Sequence of chain 1.C:
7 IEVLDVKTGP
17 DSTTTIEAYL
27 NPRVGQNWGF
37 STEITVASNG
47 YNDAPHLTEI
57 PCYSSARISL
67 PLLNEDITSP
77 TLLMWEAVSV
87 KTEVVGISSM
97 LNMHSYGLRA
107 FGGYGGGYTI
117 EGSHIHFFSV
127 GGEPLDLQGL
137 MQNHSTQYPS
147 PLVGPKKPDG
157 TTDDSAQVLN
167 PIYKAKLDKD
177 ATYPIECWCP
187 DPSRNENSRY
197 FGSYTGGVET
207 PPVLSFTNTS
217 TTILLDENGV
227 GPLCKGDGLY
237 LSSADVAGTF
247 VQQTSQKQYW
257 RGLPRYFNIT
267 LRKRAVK

Binding-site contacts:
Ligand atom C10 contacts residue PRO51 of chain 1.C at 3.9 Å (hydrophobic).
Ligand atom O1A contacts residue HIS52 of chain 1.C at 2.8 Å (h-bond).
Ligand atom O10 contacts residue PRO51 of chain 1.C at 4.0 Å.
Ligand atom N5 contacts residue ALA50 of chain 1.C at 3.7 Å.
Ligand atom C11 contacts residue HIS100 of chain 1.B at 4.0 Å.
Ligand atom C1 contacts residue HIS52 of chain 1.C at 3.5 Å.
Ligand atom C7 contacts residue ALA43 of chain 1.C at 4.2 Å (hydrophobic).
Ligand atom C6 contacts residue THR41 of chain 1.C at 4.0 Å.
Ligand atom N5 contacts residue THR41 of chain 1.C at 2.8 Å (h-bond).
Ligand atom C4 contacts residue ALA50 of chain 1.C at 3.7 Å (hydrophobic).
Ligand atom O4 contacts residue ALA50 of chain 1.C at 2.9 Å (h-bond).
Ligand atom C10 contacts residue ALA43 of chain 1.C at 3.8 Å (hydrophobic).
Ligand atom C5 contacts residue THR41 of chain 1.C at 4.0 Å.
Ligand atom C7 contacts residue THR41 of chain 1.C at 4.1 Å.
Ligand atom O10 contacts residue ASP49 of chain 1.C at 3.9 Å.
Ligand atom O7 contacts residue ALA43 of chain 1.C at 3.7 Å.
Ligand atom C11 contacts residue ALA43 of chain 1.C at 3.5 Å (hydrophobic).
Ligand atom C11 contacts residue VAL42 of chain 1.C at 4.1 Å (hydrophobic).
Ligand atom O1B contacts residue HIS52 of chain 1.C at 3.8 Å.
Ligand atom C11 contacts residue THR41 of chain 1.C at 3.0 Å.
Ligand atom O10 contacts residue ALA50 of chain 1.C at 2.9 Å (h-bond).
Ligand atom C11 contacts residue PRO51 of chain 1.C at 3.8 Å (hydrophobic).
Ligand atom O10 contacts residue ASN48 of chain 1.C at 3.5 Å (h-bond).
Ligand atom C8 contacts residue THR41 of chain 1.C at 4.2 Å.
Ligand atom O7 contacts residue VAL42 of chain 1.C at 3.2 Å (h-bond).
Ligand atom C10 contacts residue ALA50 of chain 1.C at 3.4 Å (hydrophobic).
Ligand atom C7 contacts residue VAL42 of chain 1.C at 3.3 Å (hydrophobic).
Ligand atom C10 contacts residue THR41 of chain 1.C at 3.4 Å.
Ligand atom C9 contacts residue VAL42 of chain 1.C at 4.2 Å (hydrophobic).
Ligand atom C11 contacts residue ALA50 of chain 1.C at 3.9 Å (hydrophobic).
Ligand atom O7 contacts residue SER44 of chain 1.C at 4.0 Å.
Ligand atom C8 contacts residue VAL42 of chain 1.C at 3.7 Å (hydrophobic).
Ligand atom N5 contacts residue ALA43 of chain 1.C at 4.3 Å.
Ligand atom C11 contacts residue ASP49 of chain 1.C at 3.9 Å.
Ligand atom O10 contacts residue ALA43 of chain 1.C at 3.6 Å.
Ligand atom O8 contacts residue ARG105 of chain 1.B at 3.3 Å (salt-bridge).
Ligand atom O8 contacts residue THR41 of chain 1.C at 3.8 Å.
Ligand atom C5 contacts residue ALA50 of chain 1.C at 4.3 Å (hydrophobic).
Ligand atom C4 contacts residue HIS52 of chain 1.C at 4.4 Å.
Ligand atom O8 contacts residue VAL42 of chain 1.C at 3.2 Å (h-bond).

Sequence of chain 1.B:
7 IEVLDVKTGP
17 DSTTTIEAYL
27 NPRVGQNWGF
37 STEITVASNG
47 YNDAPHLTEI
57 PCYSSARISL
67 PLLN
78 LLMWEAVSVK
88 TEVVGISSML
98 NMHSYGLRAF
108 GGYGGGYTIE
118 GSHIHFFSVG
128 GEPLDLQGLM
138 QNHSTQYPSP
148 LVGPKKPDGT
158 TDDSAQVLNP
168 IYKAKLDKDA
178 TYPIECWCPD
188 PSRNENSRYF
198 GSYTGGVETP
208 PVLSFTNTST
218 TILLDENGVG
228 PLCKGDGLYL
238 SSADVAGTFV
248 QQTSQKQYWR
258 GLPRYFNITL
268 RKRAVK

The protein below binds the small molecule below.
Small molecule (SMILES): CC(=O)N[C@H]1[C@H]([C@H](O)[C@H](O)CO)O[C@@](O)(C(=O)O)C[C@@H]1O